Sequence of chain 1.B:
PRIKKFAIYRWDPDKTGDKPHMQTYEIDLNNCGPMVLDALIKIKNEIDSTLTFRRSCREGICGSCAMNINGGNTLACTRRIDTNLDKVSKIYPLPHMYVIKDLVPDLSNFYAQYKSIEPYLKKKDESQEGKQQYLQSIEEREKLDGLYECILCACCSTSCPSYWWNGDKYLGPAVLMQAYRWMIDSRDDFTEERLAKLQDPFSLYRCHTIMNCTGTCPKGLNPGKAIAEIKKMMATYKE

Sequence of chain 1.C:
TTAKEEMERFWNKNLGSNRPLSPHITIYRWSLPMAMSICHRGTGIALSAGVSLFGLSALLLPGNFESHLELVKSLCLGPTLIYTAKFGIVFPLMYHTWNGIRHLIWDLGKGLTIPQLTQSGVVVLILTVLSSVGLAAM

Binding-site contacts:
Ligand atom N contacts residue ILE40 of chain 1.C at 3.8 Å.
Ligand atom C10 contacts residue ARG43 of chain 1.C at 4.0 Å.
Ligand atom C11 contacts residue ARG43 of chain 1.C at 4.0 Å.
Ligand atom C6 contacts residue MET36 of chain 1.C at 3.4 Å (hydrophobic).
Ligand atom C13 contacts residue HIS216 of chain 1.B at 3.4 Å.
Ligand atom C5 contacts residue ILE40 of chain 1.C at 3.8 Å (hydrophobic).
Ligand atom F2 contacts residue TRP173 of chain 1.B at 3.0 Å.
Ligand atom O contacts residue TYR58 of chain 1.D at 3.5 Å (h-bond).
Ligand atom C4 contacts residue SER39 of chain 1.C at 3.7 Å.
Ligand atom C10 contacts residue ILE40 of chain 1.C at 4.0 Å (hydrophobic).
Ligand atom C11 contacts residue SER39 of chain 1.C at 3.4 Å.
Ligand atom C5 contacts residue MET36 of chain 1.C at 3.2 Å (hydrophobic).
Ligand atom C1 contacts residue TRP173 of chain 1.B at 4.1 Å (hydrophobic).
Ligand atom C7 contacts residue PRO169 of chain 1.B at 4.0 Å (hydrophobic).
Ligand atom C12 contacts residue ARG43 of chain 1.C at 3.9 Å.
Ligand atom C9 contacts residue ARG43 of chain 1.C at 3.8 Å.
Ligand atom C7 contacts residue TRP32 of chain 1.C at 3.7 Å (hydrophobic).
Ligand atom C12 contacts residue HEM1 of chain 1.J at 4.0 Å.
Ligand atom C2 contacts residue ILE40 of chain 1.C at 4.0 Å (hydrophobic).
Ligand atom F2 contacts residue TYR58 of chain 1.D at 3.8 Å.
Ligand atom C2 contacts residue PRO169 of chain 1.B at 4.0 Å (hydrophobic).
Ligand atom F1 contacts residue ILE40 of chain 1.C at 3.4 Å.
Ligand atom C9 contacts residue SER39 of chain 1.C at 3.9 Å.
Ligand atom C5 contacts residue SER39 of chain 1.C at 4.0 Å.
Ligand atom O contacts residue ARG43 of chain 1.C at 4.0 Å.
Ligand atom F3 contacts residue TRP173 of chain 1.B at 3.9 Å.
Ligand atom C4 contacts residue MET36 of chain 1.C at 4.0 Å (hydrophobic).
Ligand atom C10 contacts residue SER39 of chain 1.C at 2.9 Å.
Ligand atom F2 contacts residue PRO169 of chain 1.B at 3.5 Å.
Ligand atom C5 contacts residue ILE218 of chain 1.B at 3.6 Å (hydrophobic).
Ligand atom C4 contacts residue ILE40 of chain 1.C at 3.9 Å (hydrophobic).
Ligand atom C4 contacts residue ILE218 of chain 1.B at 3.9 Å (hydrophobic).
Ligand atom C14 contacts residue ARG43 of chain 1.C at 3.2 Å.
Ligand atom C13 contacts residue HEM1 of chain 1.J at 4.0 Å.
Ligand atom C3 contacts residue ILE40 of chain 1.C at 4.0 Å (hydrophobic).
Ligand atom C12 contacts residue HIS216 of chain 1.B at 3.4 Å.
Ligand atom C13 contacts residue ARG43 of chain 1.C at 3.4 Å.
Ligand atom C6 contacts residue ILE40 of chain 1.C at 3.9 Å (hydrophobic).
Ligand atom C14 contacts residue HIS216 of chain 1.B at 4.1 Å.
Ligand atom C6 contacts residue TRP32 of chain 1.C at 3.5 Å (hydrophobic).

Sequence of chain 1.D:
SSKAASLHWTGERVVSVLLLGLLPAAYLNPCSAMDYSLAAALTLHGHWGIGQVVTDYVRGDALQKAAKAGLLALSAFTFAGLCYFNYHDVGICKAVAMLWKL

The small molecule below binds the protein below.
Small molecule (SMILES): O=C(Nc1ccccc1)c1ccccc1C(F)(F)F